Binding-site contacts:
Ligand atom CA contacts residue TRP122 of chain 1.B at 3.7 Å (hydrophobic).
Ligand atom SG contacts residue ALA104 of chain 1.B at 3.5 Å.
Ligand atom CD1 contacts residue ARG56 of chain 1.B at 3.6 Å.
Ligand atom O contacts residue NH21 of chain 1.K at 2.1 Å (h-bond).
Ligand atom O contacts residue PHE61 of chain 1.B at 3.6 Å.
Ligand atom OH contacts residue ILE58 of chain 1.B at 3.6 Å.
Ligand atom CB contacts residue NH21 of chain 1.K at 3.6 Å.
Ligand atom CB contacts residue PHE61 of chain 1.B at 3.3 Å (hydrophobic).
Ligand atom CB contacts residue ASN103 of chain 1.B at 3.6 Å.
Ligand atom CG contacts residue PHE61 of chain 1.B at 3.4 Å (hydrophobic).
Ligand atom O contacts residue ALA104 of chain 1.B at 3.1 Å.
Ligand atom C contacts residue NH21 of chain 1.K at 1.4 Å.
Ligand atom SG contacts residue WHL1 of chain 1.L at 1.8 Å.
Ligand atom CB contacts residue WHL1 of chain 1.L at 2.8 Å.
Ligand atom O contacts residue ASN103 of chain 1.B at 3.6 Å (h-bond).
Ligand atom OE2 contacts residue ARG56 of chain 1.B at 3.1 Å (salt-bridge).
Ligand atom CA contacts residue NH21 of chain 1.K at 2.7 Å.
Ligand atom N contacts residue HIS127 of chain 1.B at 3.2 Å.
Ligand atom O contacts residue NH21 of chain 1.K at 3.2 Å (h-bond).
Ligand atom CB contacts residue LEU123 of chain 1.B at 3.7 Å (hydrophobic).
Ligand atom SG contacts residue ASN103 of chain 1.B at 3.4 Å (h-bond).
Ligand atom O contacts residue NH21 of chain 1.K at 3.4 Å (h-bond).
Ligand atom NE2 contacts residue GLN64 of chain 1.B at 2.9 Å (h-bond).
Ligand atom SG contacts residue GLY105 of chain 1.B at 3.2 Å (h-bond).
Ligand atom O contacts residue NH21 of chain 1.K at 3.3 Å (h-bond).
Ligand atom CB contacts residue HIS127 of chain 1.B at 3.4 Å.
Ligand atom CA contacts residue WHL1 of chain 1.L at 3.4 Å.
Ligand atom CD2 contacts residue PHE114 of chain 1.B at 3.6 Å (hydrophobic).
Ligand atom N contacts residue TRP122 of chain 1.B at 3.6 Å.
Ligand atom OE1 contacts residue WHL1 of chain 1.L at 2.8 Å (h-bond).
Ligand atom N contacts residue ASN103 of chain 1.B at 3.2 Å (h-bond).
Ligand atom OE1 contacts residue GLN64 of chain 1.B at 3.1 Å (h-bond).
Ligand atom C contacts residue NH21 of chain 1.K at 3.4 Å.
Ligand atom CE1 contacts residue PHE61 of chain 1.B at 3.6 Å (hydrophobic).
Ligand atom CD1 contacts residue PHE61 of chain 1.B at 3.3 Å (hydrophobic).
Ligand atom CA contacts residue HIS127 of chain 1.B at 3.4 Å.
Ligand atom N contacts residue NH21 of chain 1.K at 3.1 Å (h-bond).
Ligand atom CB contacts residue HIS127 of chain 1.B at 3.6 Å.
Ligand atom CG contacts residue PHE114 of chain 1.B at 3.7 Å (hydrophobic).
Ligand atom CE1 contacts residue GLN64 of chain 1.B at 3.0 Å.

A protein and the small-molecule ligand that binds it are described below.
Small molecule (SMILES): CC[C@H](C)[C@H](NC(=O)[C@H](CC1=NC=NC1)NC(=O)[C@H](CS)NC(=O)[C@H](CCC(=O)O)NC(=O)[C@@H]1CCCN1C(C)=O)C(=O)N[C@@H](CCC(=O)O)C(=O)N[C@@H](C)C(=O)N[C@@H](Cc1ccc(O)cc1)C(=O)N[C@@H](CC1=c2ccccc2=NC1)C(=O)N[C@@H](CS)C(=O)N[C@H](C=O)[C@@H](C)CC

Sequence of chain 1.B:
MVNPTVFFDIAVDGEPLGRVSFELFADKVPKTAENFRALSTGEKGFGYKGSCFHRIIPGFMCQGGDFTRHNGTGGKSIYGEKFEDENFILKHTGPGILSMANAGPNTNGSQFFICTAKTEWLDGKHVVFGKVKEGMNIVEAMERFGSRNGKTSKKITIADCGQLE